Sequence of chain 1.B:
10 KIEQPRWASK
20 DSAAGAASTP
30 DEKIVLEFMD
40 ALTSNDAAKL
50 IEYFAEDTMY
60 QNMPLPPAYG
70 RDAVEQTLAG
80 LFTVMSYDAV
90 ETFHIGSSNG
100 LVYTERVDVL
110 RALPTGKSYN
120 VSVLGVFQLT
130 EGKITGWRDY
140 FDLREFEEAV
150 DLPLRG

This small molecule binds to this protein.
Small molecule (SMILES): C1C[C@@H]2O[C@@H]2C1

Binding-site contacts:
Ligand atom C01 contacts residue PHE140 of chain 1.B at 3.8 Å (hydrophobic).
Ligand atom C03 contacts residue MET84 of chain 1.B at 4.5 Å (hydrophobic).
Ligand atom O06 contacts residue ASN61 of chain 1.B at 3.6 Å.
Ligand atom O06 contacts residue ASP107 of chain 1.B at 3.7 Å.
Ligand atom C04 contacts residue ASP107 of chain 1.B at 3.9 Å.
Ligand atom O06 contacts residue PHE140 of chain 1.B at 4.0 Å.
Ligand atom C03 contacts residue PHE140 of chain 1.B at 3.8 Å (hydrophobic).
Ligand atom C01 contacts residue TYR86 of chain 1.B at 4.3 Å (hydrophobic).
Ligand atom C04 contacts residue MET84 of chain 1.B at 4.4 Å (hydrophobic).
Ligand atom C05 contacts residue ASN61 of chain 1.B at 3.8 Å.
Ligand atom C05 contacts residue LEU109 of chain 1.B at 4.4 Å (hydrophobic).
Ligand atom O06 contacts residue ASP138 of chain 1.B at 3.7 Å.
Ligand atom C02 contacts residue LEU109 of chain 1.B at 4.3 Å (hydrophobic).
Ligand atom O06 contacts residue TYR86 of chain 1.B at 3.5 Å (h-bond).
Ligand atom C02 contacts residue PHE140 of chain 1.B at 3.8 Å (hydrophobic).
Ligand atom C03 contacts residue LEU109 of chain 1.B at 3.4 Å (hydrophobic).
Ligand atom C05 contacts residue TYR86 of chain 1.B at 3.0 Å (hydrophobic).
Ligand atom C02 contacts residue MET84 of chain 1.B at 3.6 Å (hydrophobic).
Ligand atom C04 contacts residue TYR86 of chain 1.B at 3.7 Å (hydrophobic).
Ligand atom C04 contacts residue LEU109 of chain 1.B at 3.2 Å (hydrophobic).
Ligand atom C01 contacts residue MET84 of chain 1.B at 3.7 Å (hydrophobic).
Ligand atom C05 contacts residue MET84 of chain 1.B at 3.8 Å (hydrophobic).
Ligand atom C01 contacts residue ASN61 of chain 1.B at 3.2 Å.